Sequence of chain 1.A:
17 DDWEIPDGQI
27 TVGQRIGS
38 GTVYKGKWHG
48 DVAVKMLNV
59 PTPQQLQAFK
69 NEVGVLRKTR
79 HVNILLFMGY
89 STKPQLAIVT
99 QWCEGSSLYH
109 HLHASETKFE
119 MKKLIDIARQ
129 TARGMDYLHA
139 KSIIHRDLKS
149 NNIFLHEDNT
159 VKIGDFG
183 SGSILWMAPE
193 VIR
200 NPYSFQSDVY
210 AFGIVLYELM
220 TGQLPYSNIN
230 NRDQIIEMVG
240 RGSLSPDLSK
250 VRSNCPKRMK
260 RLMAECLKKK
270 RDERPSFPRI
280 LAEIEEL

This small molecule binds to this protein.
Small molecule (SMILES): CCN(C)S(=O)(=O)Nc1cccc(-c2nc(C(C)(C)C)sc2-c2ccnc(N)n2)c1F

Binding-site contacts:
Ligand atom C5 contacts residue ILE96 of chain 1.A at 3.5 Å (hydrophobic).
Ligand atom C19 contacts residue TRP100 of chain 1.A at 3.9 Å (hydrophobic).
Ligand atom N56 contacts residue TRP100 of chain 1.A at 3.8 Å.
Ligand atom C34 contacts residue LYS52 of chain 1.A at 3.9 Å.
Ligand atom N32 contacts residue LEU83 of chain 1.A at 3.9 Å.
Ligand atom C27 contacts residue THR98 of chain 1.A at 3.6 Å.
Ligand atom N14 contacts residue LEU74 of chain 1.A at 3.4 Å.
Ligand atom F35 contacts residue ASP163 of chain 1.A at 3.1 Å.
Ligand atom C39 contacts residue VAL40 of chain 1.A at 3.8 Å (hydrophobic).
Ligand atom C43 contacts residue ASP163 of chain 1.A at 3.4 Å.
Ligand atom C29 contacts residue THR98 of chain 1.A at 3.4 Å.
Ligand atom C52 contacts residue ALA50 of chain 1.A at 3.9 Å (hydrophobic).
Ligand atom C5 contacts residue LEU74 of chain 1.A at 3.5 Å (hydrophobic).
Ligand atom S51 contacts residue PHE152 of chain 1.A at 3.7 Å.
Ligand atom C1 contacts residue PHE164 of chain 1.A at 3.5 Å (hydrophobic).
Ligand atom C34 contacts residue LEU83 of chain 1.A at 3.7 Å (hydrophobic).
Ligand atom C9 contacts residue PHE164 of chain 1.A at 3.7 Å (hydrophobic).
Ligand atom C22 contacts residue PHE152 of chain 1.A at 3.9 Å (hydrophobic).
Ligand atom C52 contacts residue LEU83 of chain 1.A at 3.8 Å (hydrophobic).
Ligand atom C5 contacts residue THR98 of chain 1.A at 3.8 Å.
Ligand atom N56 contacts residue GLN99 of chain 1.A at 3.9 Å.
Ligand atom O12 contacts residue PHE164 of chain 1.A at 2.9 Å (h-bond).
Ligand atom O12 contacts residue GLY165 of chain 1.A at 3.0 Å (h-bond).
Ligand atom C1 contacts residue LEU83 of chain 1.A at 3.4 Å (hydrophobic).
Ligand atom C54 contacts residue GLN99 of chain 1.A at 3.4 Å.
Ligand atom F35 contacts residue GLY162 of chain 1.A at 3.9 Å.
Ligand atom C31 contacts residue LEU83 of chain 1.A at 3.6 Å (hydrophobic).
Ligand atom N56 contacts residue CYS101 of chain 1.A at 3.5 Å (h-bond).
Ligand atom O13 contacts residue LYS52 of chain 1.A at 3.4 Å (salt-bridge).
Ligand atom S15 contacts residue ASP163 of chain 1.A at 3.7 Å.
Ligand atom O13 contacts residue ILE96 of chain 1.A at 3.8 Å.
Ligand atom N36 contacts residue VAL40 of chain 1.A at 3.5 Å.
Ligand atom C54 contacts residue ALA50 of chain 1.A at 3.5 Å (hydrophobic).
Ligand atom C31 contacts residue LYS52 of chain 1.A at 3.9 Å.
Ligand atom N16 contacts residue CYS101 of chain 1.A at 3.8 Å.
Ligand atom C37 contacts residue VAL40 of chain 1.A at 3.7 Å (hydrophobic).
Ligand atom N32 contacts residue ASP163 of chain 1.A at 3.0 Å (salt-bridge).
Ligand atom O12 contacts residue ASP163 of chain 1.A at 3.1 Å.
Ligand atom N16 contacts residue TRP100 of chain 1.A at 3.5 Å.
Ligand atom C23 contacts residue VAL40 of chain 1.A at 3.8 Å (hydrophobic).